This small molecule binds to this protein.
Small molecule (SMILES): NC(=[NH2+])NCCC[C@H](N)C(=O)O

Binding-site contacts:
Ligand atom NH1 contacts residue ASP131 of chain 1.B at 4.5 Å.
Ligand atom N contacts residue ARG158 of chain 1.B at 2.5 Å.
Ligand atom CZ contacts residue GLU134 of chain 1.B at 4.1 Å.
Ligand atom NH1 contacts residue TRP133 of chain 1.B at 4.3 Å.
Ligand atom NE contacts residue GLU134 of chain 1.B at 4.3 Å.
Ligand atom NH1 contacts residue GLU134 of chain 1.B at 3.6 Å.
Ligand atom C contacts residue ARG158 of chain 1.B at 4.0 Å.
Ligand atom CD contacts residue ASP131 of chain 1.B at 3.6 Å.
Ligand atom CG contacts residue TRP133 of chain 1.B at 4.3 Å (hydrophobic).
Ligand atom CA contacts residue ARG158 of chain 1.B at 3.1 Å.
Ligand atom NE contacts residue ASP132 of chain 1.B at 4.5 Å.
Ligand atom N contacts residue ASP132 of chain 1.B at 2.7 Å (salt-bridge).
Ligand atom NH2 contacts residue ASP131 of chain 1.B at 3.0 Å (salt-bridge).
Ligand atom CA contacts residue ASP132 of chain 1.B at 4.1 Å.
Ligand atom NE contacts residue TRP133 of chain 1.B at 4.0 Å.
Ligand atom CD contacts residue GLU134 of chain 1.B at 4.5 Å.
Ligand atom CG contacts residue GLU134 of chain 1.B at 4.3 Å.
Ligand atom CG contacts residue ASP131 of chain 1.B at 3.9 Å.
Ligand atom CB contacts residue ARG158 of chain 1.B at 4.2 Å.
Ligand atom CG contacts residue ARG158 of chain 1.B at 4.4 Å.
Ligand atom CZ contacts residue ASP131 of chain 1.B at 3.1 Å.
Ligand atom CZ contacts residue TRP133 of chain 1.B at 3.6 Å (hydrophobic).
Ligand atom NH2 contacts residue PRO130 of chain 1.B at 3.7 Å.
Ligand atom NH2 contacts residue TRP133 of chain 1.B at 3.2 Å (h-bond).
Ligand atom NE contacts residue ASP131 of chain 1.B at 2.5 Å (salt-bridge).
Ligand atom N contacts residue GLU157 of chain 1.B at 4.4 Å.
Ligand atom CG contacts residue ASP132 of chain 1.B at 3.9 Å.

Sequence of chain 1.B:
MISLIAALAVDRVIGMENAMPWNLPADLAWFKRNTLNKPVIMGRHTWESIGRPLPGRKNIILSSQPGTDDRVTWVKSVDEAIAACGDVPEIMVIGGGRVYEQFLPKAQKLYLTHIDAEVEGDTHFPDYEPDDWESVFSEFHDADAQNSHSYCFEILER